Sequence of chain 1.B:
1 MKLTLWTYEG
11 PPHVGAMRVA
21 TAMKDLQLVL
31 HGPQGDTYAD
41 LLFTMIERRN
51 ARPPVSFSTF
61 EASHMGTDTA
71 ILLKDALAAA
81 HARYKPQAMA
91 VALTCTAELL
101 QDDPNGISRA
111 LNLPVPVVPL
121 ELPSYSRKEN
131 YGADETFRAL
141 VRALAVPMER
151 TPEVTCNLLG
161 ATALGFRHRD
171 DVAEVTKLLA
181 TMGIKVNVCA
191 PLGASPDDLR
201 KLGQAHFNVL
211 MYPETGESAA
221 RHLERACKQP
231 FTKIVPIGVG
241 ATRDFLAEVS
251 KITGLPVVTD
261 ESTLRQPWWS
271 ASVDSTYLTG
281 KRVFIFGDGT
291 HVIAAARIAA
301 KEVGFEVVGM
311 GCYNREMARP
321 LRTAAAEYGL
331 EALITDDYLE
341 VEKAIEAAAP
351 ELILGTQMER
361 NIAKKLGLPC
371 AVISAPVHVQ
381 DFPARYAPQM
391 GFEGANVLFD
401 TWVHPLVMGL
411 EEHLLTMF

This protein binds this small molecule.
Small molecule (SMILES): C=Cc1c(C)c2n3c1C=C1C(C)=C(CC)C4=[N+]1[Mg]31n3c(c(C)c5c3=C(C3=[N+]1C(=C2)C(C)=C3CCC(=O)O)[C@@H](C(=O)OC)C5=O)=C4

Sequence of chain 1.D:
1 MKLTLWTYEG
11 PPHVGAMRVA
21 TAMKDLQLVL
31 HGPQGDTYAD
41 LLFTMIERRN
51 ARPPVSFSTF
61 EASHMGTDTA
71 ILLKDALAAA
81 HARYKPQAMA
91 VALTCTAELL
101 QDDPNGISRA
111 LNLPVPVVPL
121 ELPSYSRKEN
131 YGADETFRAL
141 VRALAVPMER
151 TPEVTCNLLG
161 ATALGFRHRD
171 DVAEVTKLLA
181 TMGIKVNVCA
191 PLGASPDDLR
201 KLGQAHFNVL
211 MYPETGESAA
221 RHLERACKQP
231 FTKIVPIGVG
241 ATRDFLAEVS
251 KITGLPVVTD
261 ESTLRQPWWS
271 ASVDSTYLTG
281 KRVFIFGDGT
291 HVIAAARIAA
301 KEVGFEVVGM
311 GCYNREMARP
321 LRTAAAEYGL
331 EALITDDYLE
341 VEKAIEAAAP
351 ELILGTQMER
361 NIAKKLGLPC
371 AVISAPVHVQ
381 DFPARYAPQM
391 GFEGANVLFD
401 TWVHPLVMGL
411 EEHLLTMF

Sequence of chain 1.A:
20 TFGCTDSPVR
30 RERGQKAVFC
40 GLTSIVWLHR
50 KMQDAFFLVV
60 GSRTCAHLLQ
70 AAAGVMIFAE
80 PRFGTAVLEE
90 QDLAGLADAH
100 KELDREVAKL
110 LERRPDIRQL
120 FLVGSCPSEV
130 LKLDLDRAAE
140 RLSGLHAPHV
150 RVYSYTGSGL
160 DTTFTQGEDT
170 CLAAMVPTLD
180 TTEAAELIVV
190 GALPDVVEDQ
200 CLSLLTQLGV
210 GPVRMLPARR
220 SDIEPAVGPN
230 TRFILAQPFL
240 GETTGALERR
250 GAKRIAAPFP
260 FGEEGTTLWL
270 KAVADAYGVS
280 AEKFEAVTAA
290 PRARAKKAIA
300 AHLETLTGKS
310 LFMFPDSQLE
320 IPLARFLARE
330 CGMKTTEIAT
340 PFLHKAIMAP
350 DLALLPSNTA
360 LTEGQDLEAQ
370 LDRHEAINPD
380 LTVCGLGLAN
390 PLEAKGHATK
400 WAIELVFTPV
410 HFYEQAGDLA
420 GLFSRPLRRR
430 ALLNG

Binding-site contacts:
Ligand atom C1C contacts residue ALA71 of chain 1.A at 3.5 Å (hydrophobic).
Ligand atom CMB contacts residue LEU41 of chain 1.B at 3.7 Å (hydrophobic).
Ligand atom C3C contacts residue ILE402 of chain 1.A at 3.7 Å (hydrophobic).
Ligand atom OAD contacts residue TRP400 of chain 1.A at 3.1 Å.
Ligand atom C4B contacts residue LEU41 of chain 1.B at 3.7 Å (hydrophobic).
Ligand atom C2D contacts residue TRP400 of chain 1.A at 3.7 Å (hydrophobic).
Ligand atom CMB contacts residue LEU42 of chain 1.B at 3.5 Å (hydrophobic).
Ligand atom OAD contacts residue LEU410 of chain 1.D at 3.2 Å (h-bond).
Ligand atom CAC contacts residue PHE406 of chain 1.A at 3.3 Å (hydrophobic).
Ligand atom CMC contacts residue PHE38 of chain 1.A at 3.4 Å (hydrophobic).
Ligand atom CAB contacts residue TYR38 of chain 1.B at 3.7 Å (hydrophobic).
Ligand atom CBB contacts residue ALA70 of chain 1.A at 3.6 Å (hydrophobic).
Ligand atom C2C contacts residue ALA71 of chain 1.A at 3.6 Å (hydrophobic).
Ligand atom CAD contacts residue TRP400 of chain 1.A at 3.4 Å (hydrophobic).
Ligand atom O2A contacts residue LEU410 of chain 1.D at 2.8 Å (h-bond).
Ligand atom CGA contacts residue MET408 of chain 1.D at 3.6 Å (hydrophobic).
Ligand atom C4C contacts residue ALA71 of chain 1.A at 3.7 Å (hydrophobic).
Ligand atom CBB contacts residue ALA71 of chain 1.A at 3.7 Å (hydrophobic).
Ligand atom OAD contacts residue GLY409 of chain 1.D at 3.1 Å.
Ligand atom CMC contacts residue ALA71 of chain 1.A at 3.2 Å (hydrophobic).
Ligand atom CMD contacts residue TRP400 of chain 1.A at 3.7 Å (hydrophobic).
Ligand atom C3D contacts residue TRP400 of chain 1.A at 3.5 Å (hydrophobic).
Ligand atom CMA contacts residue MET45 of chain 1.B at 3.7 Å (hydrophobic).
Ligand atom CAD contacts residue GLY409 of chain 1.D at 3.7 Å.
Ligand atom C3B contacts residue LEU41 of chain 1.B at 3.6 Å (hydrophobic).
Ligand atom CHC contacts residue ALA71 of chain 1.A at 3.6 Å (hydrophobic).
Ligand atom C2O contacts residue VAL273 of chain 1.D at 3.3 Å (hydrophobic).
Ligand atom CAB contacts residue LEU41 of chain 1.B at 3.7 Å (hydrophobic).
Ligand atom CAC contacts residue ILE402 of chain 1.A at 3.5 Å (hydrophobic).
Ligand atom OAD contacts residue HIS413 of chain 1.D at 3.2 Å (h-bond).
Ligand atom CBC contacts residue THR42 of chain 1.A at 3.7 Å.
Ligand atom O2A contacts residue GLY409 of chain 1.D at 3.4 Å (h-bond).
Ligand atom CHD contacts residue ILE402 of chain 1.A at 3.6 Å (hydrophobic).
Ligand atom C2D contacts residue LEU410 of chain 1.D at 3.7 Å (hydrophobic).
Ligand atom O2D contacts residue TRP400 of chain 1.A at 3.7 Å.
Ligand atom C2O contacts residue TRP400 of chain 1.A at 3.4 Å (hydrophobic).
Ligand atom CAB contacts residue ALA70 of chain 1.A at 3.5 Å (hydrophobic).
Ligand atom CBC contacts residue PHE406 of chain 1.A at 3.6 Å (hydrophobic).
Ligand atom CAD contacts residue LEU410 of chain 1.D at 3.4 Å (hydrophobic).
Ligand atom C1D contacts residue LEU410 of chain 1.D at 3.7 Å (hydrophobic).